Sequence of chain 2.A:
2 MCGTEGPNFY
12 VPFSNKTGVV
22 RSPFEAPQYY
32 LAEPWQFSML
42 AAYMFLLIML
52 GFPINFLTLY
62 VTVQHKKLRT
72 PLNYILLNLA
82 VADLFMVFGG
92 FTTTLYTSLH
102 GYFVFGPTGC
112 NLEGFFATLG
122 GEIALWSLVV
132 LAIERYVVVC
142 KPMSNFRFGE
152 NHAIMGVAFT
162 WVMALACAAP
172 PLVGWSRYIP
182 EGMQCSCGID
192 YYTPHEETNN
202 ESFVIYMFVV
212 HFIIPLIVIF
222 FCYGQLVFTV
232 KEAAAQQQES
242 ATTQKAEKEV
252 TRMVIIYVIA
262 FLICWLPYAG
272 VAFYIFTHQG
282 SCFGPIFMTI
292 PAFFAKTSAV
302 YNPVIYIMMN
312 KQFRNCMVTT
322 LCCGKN

Binding-site contacts:
Ligand atom C7 contacts residue GLY19 of chain 2.A at 4.3 Å.
Ligand atom O5 contacts residue VAL20 of chain 2.A at 3.9 Å.
Ligand atom C1 contacts residue VAL21 of chain 2.A at 3.0 Å (hydrophobic).
Ligand atom C3 contacts residue ASN16 of chain 2.A at 3.6 Å.
Ligand atom C7 contacts residue ARG22 of chain 2.A at 3.8 Å.
Ligand atom O7 contacts residue THR5 of chain 2.A at 4.1 Å.
Ligand atom C8 contacts residue VAL21 of chain 2.A at 3.7 Å (hydrophobic).
Ligand atom C4 contacts residue ASN16 of chain 2.A at 3.9 Å.
Ligand atom O6 contacts residue ASN16 of chain 2.A at 3.7 Å.
Ligand atom C1 contacts residue GLY19 of chain 2.A at 4.2 Å.
Ligand atom C7 contacts residue ASN16 of chain 2.A at 3.9 Å.
Ligand atom C8 contacts residue ARG22 of chain 2.A at 3.5 Å.
Ligand atom O5 contacts residue ARG22 of chain 2.A at 3.4 Å (salt-bridge).
Ligand atom C6 contacts residue GLY19 of chain 2.A at 3.8 Å.
Ligand atom C4 contacts residue ARG22 of chain 2.A at 4.3 Å.
Ligand atom C1 contacts residue ARG22 of chain 2.A at 3.8 Å.
Ligand atom O5 contacts residue VAL21 of chain 2.A at 3.9 Å.
Ligand atom N2 contacts residue ASN16 of chain 2.A at 3.0 Å (h-bond).
Ligand atom C3 contacts residue ARG22 of chain 2.A at 4.0 Å.
Ligand atom C8 contacts residue PHE10 of chain 2.A at 3.7 Å (hydrophobic).
Ligand atom O7 contacts residue ASN16 of chain 2.A at 4.3 Å.
Ligand atom O5 contacts residue GLY19 of chain 2.A at 3.2 Å.
Ligand atom C3 contacts residue VAL21 of chain 2.A at 3.7 Å (hydrophobic).
Ligand atom C8 contacts residue SER23 of chain 2.A at 4.3 Å.
Ligand atom C6 contacts residue ASN16 of chain 2.A at 4.0 Å.
Ligand atom C5 contacts residue GLY19 of chain 2.A at 3.9 Å.
Ligand atom C5 contacts residue ARG22 of chain 2.A at 3.8 Å.
Ligand atom C7 contacts residue VAL21 of chain 2.A at 3.8 Å (hydrophobic).
Ligand atom O7 contacts residue ARG22 of chain 2.A at 3.2 Å (salt-bridge).
Ligand atom C7 contacts residue THR5 of chain 2.A at 3.7 Å.
Ligand atom C2 contacts residue ASN16 of chain 2.A at 2.3 Å.
Ligand atom N2 contacts residue VAL21 of chain 2.A at 2.7 Å (h-bond).
Ligand atom C8 contacts residue GLY19 of chain 2.A at 3.7 Å.
Ligand atom O5 contacts residue ASN16 of chain 2.A at 2.4 Å (h-bond).
Ligand atom C5 contacts residue ASN16 of chain 2.A at 3.5 Å.
Ligand atom C8 contacts residue GLU6 of chain 2.A at 4.1 Å.
Ligand atom C8 contacts residue THR5 of chain 2.A at 3.3 Å.
Ligand atom O7 contacts residue GLU6 of chain 2.A at 4.0 Å.
Ligand atom C2 contacts residue VAL21 of chain 2.A at 3.3 Å (hydrophobic).
Ligand atom C1 contacts residue ASN16 of chain 2.A at 1.4 Å.

A small-molecule ligand and the protein it binds are described below.
Small molecule (SMILES): CC(=O)N[C@H]1[C@H](O[C@H]2[C@H](O)[C@@H](NC(C)=O)CO[C@@H]2CO)O[C@H](CO)[C@@H](O)[C@@H]1O